Sequence of chain 1.B:
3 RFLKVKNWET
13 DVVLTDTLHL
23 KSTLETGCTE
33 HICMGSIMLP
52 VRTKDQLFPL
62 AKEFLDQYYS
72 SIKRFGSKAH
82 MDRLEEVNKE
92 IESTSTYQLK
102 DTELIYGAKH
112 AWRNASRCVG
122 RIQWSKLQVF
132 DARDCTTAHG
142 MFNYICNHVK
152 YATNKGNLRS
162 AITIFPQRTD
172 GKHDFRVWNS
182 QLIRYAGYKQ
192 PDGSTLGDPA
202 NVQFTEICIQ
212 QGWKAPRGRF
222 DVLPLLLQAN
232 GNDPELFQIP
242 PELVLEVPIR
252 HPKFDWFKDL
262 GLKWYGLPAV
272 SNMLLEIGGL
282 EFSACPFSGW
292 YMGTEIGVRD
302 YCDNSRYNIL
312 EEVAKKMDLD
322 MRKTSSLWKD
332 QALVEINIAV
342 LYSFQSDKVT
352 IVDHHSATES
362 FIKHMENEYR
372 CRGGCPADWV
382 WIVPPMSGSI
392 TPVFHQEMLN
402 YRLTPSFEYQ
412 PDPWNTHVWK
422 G

Sequence of chain 1.A:
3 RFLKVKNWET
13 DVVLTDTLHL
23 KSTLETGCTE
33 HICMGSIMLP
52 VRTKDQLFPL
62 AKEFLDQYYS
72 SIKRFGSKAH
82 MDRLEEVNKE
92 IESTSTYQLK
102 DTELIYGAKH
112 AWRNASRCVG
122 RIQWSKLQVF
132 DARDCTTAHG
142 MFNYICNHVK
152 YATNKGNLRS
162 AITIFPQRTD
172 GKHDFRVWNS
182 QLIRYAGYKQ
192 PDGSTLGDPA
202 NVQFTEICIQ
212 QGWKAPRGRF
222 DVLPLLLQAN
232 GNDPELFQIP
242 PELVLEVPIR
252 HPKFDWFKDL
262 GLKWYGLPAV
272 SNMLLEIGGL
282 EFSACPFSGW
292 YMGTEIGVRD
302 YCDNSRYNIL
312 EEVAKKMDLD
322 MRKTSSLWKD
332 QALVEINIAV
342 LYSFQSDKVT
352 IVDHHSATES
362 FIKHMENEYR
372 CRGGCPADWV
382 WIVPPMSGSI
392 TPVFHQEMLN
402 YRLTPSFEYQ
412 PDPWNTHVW

The protein below binds the small molecule below.
Small molecule (SMILES): Cc1cc(N)nc(C[C@@H]2CNC[C@@H]2OCCNCC(F)(F)c2ccccc2)c1

Binding-site contacts:
Ligand atom C3' contacts residue HEM1 of chain 1.C at 3.8 Å.
Ligand atom C14 contacts residue HEM1 of chain 1.C at 3.3 Å.
Ligand atom C13 contacts residue PRO269 of chain 1.A at 3.7 Å (hydrophobic).
Ligand atom C1 contacts residue GLN182 of chain 1.A at 3.4 Å.
Ligand atom F5 contacts residue VAL271 of chain 1.A at 3.1 Å.
Ligand atom N1A contacts residue HEM1 of chain 1.C at 2.8 Å (h-bond).
Ligand atom C16 contacts residue GLU296 of chain 1.A at 3.0 Å.
Ligand atom N6A contacts residue HEM1 of chain 1.C at 2.8 Å (h-bond).
Ligand atom C3 contacts residue HEM1 of chain 1.C at 3.6 Å.
Ligand atom C8A contacts residue TRP10 of chain 1.B at 3.6 Å (hydrophobic).
Ligand atom C12 contacts residue VAL271 of chain 1.A at 3.6 Å (hydrophobic).
Ligand atom F6 contacts residue TYR292 of chain 1.A at 3.5 Å.
Ligand atom C6A contacts residue TYR410 of chain 1.A at 3.5 Å (hydrophobic).
Ligand atom F6 contacts residue PRO269 of chain 1.A at 3.5 Å.
Ligand atom O1 contacts residue HEM1 of chain 1.C at 3.2 Å (h-bond).
Ligand atom C5' contacts residue TRP382 of chain 1.A at 3.5 Å (hydrophobic).
Ligand atom C11 contacts residue GLU296 of chain 1.A at 3.8 Å.
Ligand atom C15 contacts residue HEM1 of chain 1.C at 3.5 Å.
Ligand atom N2 contacts residue HEM1 of chain 1.C at 3.1 Å (h-bond).
Ligand atom C3 contacts residue GLU296 of chain 1.A at 3.6 Å.
Ligand atom C16 contacts residue PRO269 of chain 1.A at 3.7 Å (hydrophobic).
Ligand atom C11 contacts residue PRO269 of chain 1.A at 3.5 Å (hydrophobic).
Ligand atom C2 contacts residue GLN182 of chain 1.A at 3.3 Å.
Ligand atom F6 contacts residue GLU296 of chain 1.A at 3.1 Å.
Ligand atom C4 contacts residue GLU296 of chain 1.A at 3.7 Å.
Ligand atom N1' contacts residue H4B1 of chain 1.D at 2.8 Å (h-bond).
Ligand atom C12 contacts residue PRO269 of chain 1.A at 3.7 Å (hydrophobic).
Ligand atom C4A contacts residue MET40 of chain 1.A at 3.7 Å (hydrophobic).
Ligand atom C5' contacts residue HEM1 of chain 1.C at 3.4 Å.
Ligand atom C5A contacts residue TYR410 of chain 1.A at 3.5 Å (hydrophobic).
Ligand atom C7A contacts residue HEM1 of chain 1.C at 3.6 Å.
Ligand atom C4A contacts residue TYR410 of chain 1.A at 3.8 Å (hydrophobic).
Ligand atom N6A contacts residue ARG118 of chain 1.A at 3.5 Å (salt-bridge).
Ligand atom C2' contacts residue HEM1 of chain 1.C at 3.2 Å.
Ligand atom C15 contacts residue TRP291 of chain 1.A at 3.6 Å (hydrophobic).
Ligand atom F5 contacts residue GLN182 of chain 1.A at 3.7 Å.
Ligand atom C5' contacts residue H4B1 of chain 1.D at 3.4 Å.
Ligand atom N1' contacts residue HEM1 of chain 1.C at 2.6 Å (h-bond).
Ligand atom C2A contacts residue HEM1 of chain 1.C at 3.6 Å.
Ligand atom C6A contacts residue HEM1 of chain 1.C at 3.6 Å.